This protein binds this small molecule.
Small molecule (SMILES): CC(=O)N[C@@H]1[C@@H](O)[C@H](O)[C@@H](CO)O[C@H]1O

Sequence of chain 1.A:
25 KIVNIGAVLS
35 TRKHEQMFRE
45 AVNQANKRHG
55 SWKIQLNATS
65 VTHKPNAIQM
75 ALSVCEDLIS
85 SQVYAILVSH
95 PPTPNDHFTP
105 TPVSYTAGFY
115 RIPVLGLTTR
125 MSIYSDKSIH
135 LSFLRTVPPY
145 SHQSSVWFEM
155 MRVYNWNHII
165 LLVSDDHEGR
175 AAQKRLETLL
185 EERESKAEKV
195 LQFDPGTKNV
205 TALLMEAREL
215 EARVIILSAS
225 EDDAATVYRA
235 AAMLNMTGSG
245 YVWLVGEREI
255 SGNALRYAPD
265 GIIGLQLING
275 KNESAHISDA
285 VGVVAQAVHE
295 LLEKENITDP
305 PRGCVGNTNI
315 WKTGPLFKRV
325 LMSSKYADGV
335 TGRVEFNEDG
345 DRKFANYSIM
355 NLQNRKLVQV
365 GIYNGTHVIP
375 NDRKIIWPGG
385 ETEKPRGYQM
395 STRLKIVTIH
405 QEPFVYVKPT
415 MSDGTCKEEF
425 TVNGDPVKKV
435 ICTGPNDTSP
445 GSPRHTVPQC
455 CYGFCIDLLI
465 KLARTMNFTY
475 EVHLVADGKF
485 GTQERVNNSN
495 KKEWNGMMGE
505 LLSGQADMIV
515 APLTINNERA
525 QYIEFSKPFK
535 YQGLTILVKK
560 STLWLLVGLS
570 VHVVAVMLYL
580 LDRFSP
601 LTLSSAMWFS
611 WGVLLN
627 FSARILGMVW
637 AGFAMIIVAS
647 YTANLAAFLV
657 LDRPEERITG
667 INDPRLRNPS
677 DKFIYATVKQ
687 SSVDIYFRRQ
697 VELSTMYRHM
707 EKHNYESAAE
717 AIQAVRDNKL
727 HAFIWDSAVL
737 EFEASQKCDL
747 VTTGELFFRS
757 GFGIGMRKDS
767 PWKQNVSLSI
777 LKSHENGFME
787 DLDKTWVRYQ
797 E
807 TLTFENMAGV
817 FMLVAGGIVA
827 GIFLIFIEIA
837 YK

Binding-site contacts:
Ligand atom C2 contacts residue ASN440 of chain 1.A at 2.5 Å.
Ligand atom C1 contacts residue ASN440 of chain 1.A at 1.4 Å.
Ligand atom O6 contacts residue ASP441 of chain 1.A at 3.4 Å (salt-bridge).
Ligand atom O7 contacts residue ASN440 of chain 1.A at 3.0 Å (h-bond).
Ligand atom C8 contacts residue HIS449 of chain 1.A at 3.4 Å.
Ligand atom O6 contacts residue GLY445 of chain 1.A at 3.3 Å (h-bond).
Ligand atom C7 contacts residue ASN440 of chain 1.A at 3.3 Å.
Ligand atom O5 contacts residue ASN440 of chain 1.A at 2.3 Å (h-bond).
Ligand atom O7 contacts residue HIS449 of chain 1.A at 3.1 Å.
Ligand atom C7 contacts residue HIS449 of chain 1.A at 3.8 Å.
Ligand atom O5 contacts residue ASP441 of chain 1.A at 4.2 Å.
Ligand atom C6 contacts residue ASP441 of chain 1.A at 3.6 Å.
Ligand atom N2 contacts residue ASN440 of chain 1.A at 3.1 Å (h-bond).
Ligand atom C5 contacts residue ASN440 of chain 1.A at 3.7 Å.
Ligand atom C3 contacts residue ASN440 of chain 1.A at 3.8 Å.
Ligand atom C4 contacts residue ASN440 of chain 1.A at 4.1 Å.